Binding-site contacts:
Ligand atom C2 contacts residue TRP16 of chain 2.A at 4.2 Å (hydrophobic).
Ligand atom C4 contacts residue ASP287 of chain 2.A at 4.1 Å.
Ligand atom O4 contacts residue PHE26 of chain 4.A at 3.5 Å.
Ligand atom C3 contacts residue ASP287 of chain 2.A at 3.6 Å.
Ligand atom O3 contacts residue HIS220 of chain 2.A at 3.7 Å.
Ligand atom C2 contacts residue ASP287 of chain 2.A at 3.6 Å.
Ligand atom C1 contacts residue TRP137 of chain 2.A at 3.8 Å (hydrophobic).
Ligand atom O3 contacts residue GLU217 of chain 2.A at 3.1 Å (salt-bridge).
Ligand atom O3 contacts residue MG1 of chain 2.B at 2.1 Å.
Ligand atom O2 contacts residue GLU217 of chain 2.A at 4.1 Å.
Ligand atom C3 contacts residue TRP137 of chain 2.A at 3.9 Å (hydrophobic).
Ligand atom C5 contacts residue MG1 of chain 2.B at 4.2 Å.
Ligand atom C3 contacts residue GLU181 of chain 2.A at 3.2 Å.
Ligand atom O5 contacts residue HIS54 of chain 2.A at 3.4 Å.
Ligand atom O1 contacts residue HIS54 of chain 2.A at 2.6 Å (h-bond).
Ligand atom O1 contacts residue TRP137 of chain 2.A at 3.8 Å.
Ligand atom O3 contacts residue ASP287 of chain 2.A at 2.8 Å (salt-bridge).
Ligand atom C5 contacts residue HIS54 of chain 2.A at 4.0 Å.
Ligand atom C5 contacts residue TRP16 of chain 2.A at 3.2 Å (hydrophobic).
Ligand atom C1 contacts residue GLU181 of chain 2.A at 3.7 Å.
Ligand atom O5 contacts residue ASP287 of chain 2.A at 3.6 Å.
Ligand atom O3 contacts residue ASP245 of chain 2.A at 4.2 Å.
Ligand atom C2 contacts residue HIS54 of chain 2.A at 4.1 Å.
Ligand atom C2 contacts residue MG1 of chain 2.B at 3.1 Å.
Ligand atom O2 contacts residue ASP245 of chain 2.A at 3.0 Å (salt-bridge).
Ligand atom O5 contacts residue TRP16 of chain 2.A at 3.2 Å.
Ligand atom C1 contacts residue HIS54 of chain 2.A at 3.5 Å.
Ligand atom O1 contacts residue PHE94 of chain 2.A at 3.8 Å.
Ligand atom C2 contacts residue GLU181 of chain 2.A at 3.6 Å.
Ligand atom O4 contacts residue TRP137 of chain 2.A at 4.0 Å.
Ligand atom O2 contacts residue MG1 of chain 2.B at 2.1 Å.
Ligand atom C4 contacts residue TRP137 of chain 2.A at 3.7 Å (hydrophobic).
Ligand atom O4 contacts residue ASP287 of chain 2.A at 4.1 Å.
Ligand atom O2 contacts residue GLU181 of chain 2.A at 2.7 Å (salt-bridge).
Ligand atom O2 contacts residue TRP16 of chain 2.A at 4.1 Å.
Ligand atom C3 contacts residue MG1 of chain 2.B at 3.0 Å.
Ligand atom O3 contacts residue GLU181 of chain 2.A at 2.4 Å (salt-bridge).
Ligand atom C5 contacts residue ASP287 of chain 2.A at 3.5 Å.
Ligand atom O5 contacts residue MG1 of chain 2.B at 3.9 Å.
Ligand atom O2 contacts residue ASP287 of chain 2.A at 3.0 Å (salt-bridge).

Sequence of chain 4.A:
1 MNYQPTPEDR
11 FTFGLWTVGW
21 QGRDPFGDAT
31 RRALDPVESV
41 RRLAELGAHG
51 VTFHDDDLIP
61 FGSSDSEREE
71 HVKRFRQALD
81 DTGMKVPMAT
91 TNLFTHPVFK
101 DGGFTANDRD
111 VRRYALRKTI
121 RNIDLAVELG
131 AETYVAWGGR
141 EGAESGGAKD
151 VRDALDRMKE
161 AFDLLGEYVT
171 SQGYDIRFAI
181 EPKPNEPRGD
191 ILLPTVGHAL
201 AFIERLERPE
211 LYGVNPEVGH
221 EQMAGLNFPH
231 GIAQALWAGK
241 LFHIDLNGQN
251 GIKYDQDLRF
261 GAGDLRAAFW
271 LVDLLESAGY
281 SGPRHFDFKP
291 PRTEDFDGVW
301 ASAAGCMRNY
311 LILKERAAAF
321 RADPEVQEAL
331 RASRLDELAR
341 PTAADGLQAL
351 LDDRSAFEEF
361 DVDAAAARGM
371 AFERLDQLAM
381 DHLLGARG

This protein binds this small molecule.
Small molecule (SMILES): OC[C@@]1(O)OC[C@H](O)[C@@H]1O

Sequence of chain 2.A:
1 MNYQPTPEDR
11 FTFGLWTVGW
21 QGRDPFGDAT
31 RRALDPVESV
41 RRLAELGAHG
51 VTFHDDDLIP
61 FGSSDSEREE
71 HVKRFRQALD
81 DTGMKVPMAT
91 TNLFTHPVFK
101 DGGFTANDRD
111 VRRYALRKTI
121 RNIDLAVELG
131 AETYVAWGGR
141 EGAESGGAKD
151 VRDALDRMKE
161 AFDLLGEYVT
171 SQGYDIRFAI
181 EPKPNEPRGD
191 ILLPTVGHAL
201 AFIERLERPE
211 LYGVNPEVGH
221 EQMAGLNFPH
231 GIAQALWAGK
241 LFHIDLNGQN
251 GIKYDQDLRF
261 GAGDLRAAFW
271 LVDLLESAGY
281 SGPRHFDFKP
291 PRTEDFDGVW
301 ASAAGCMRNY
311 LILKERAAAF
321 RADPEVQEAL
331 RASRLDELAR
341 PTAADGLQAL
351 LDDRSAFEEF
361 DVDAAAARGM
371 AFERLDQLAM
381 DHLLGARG